Binding-site contacts:
Ligand atom C10 contacts residue HEM1 of chain 1.V at 4.0 Å.
Ligand atom C02 contacts residue GLU321 of chain 1.C at 3.5 Å.
Ligand atom C10 contacts residue GLU321 of chain 1.C at 3.7 Å.
Ligand atom C26 contacts residue VAL64 of chain 1.C at 3.9 Å (hydrophobic).
Ligand atom C28 contacts residue PHE65 of chain 1.C at 3.3 Å (hydrophobic).
Ligand atom C25 contacts residue PHE65 of chain 1.C at 3.5 Å (hydrophobic).
Ligand atom N02 contacts residue HEM1 of chain 1.V at 3.6 Å.
Ligand atom N02 contacts residue TYR317 of chain 1.C at 4.1 Å.
Ligand atom N02 contacts residue TRP316 of chain 1.C at 3.1 Å (h-bond).
Ligand atom C04 contacts residue HEM1 of chain 1.V at 3.0 Å.
Ligand atom C28 contacts residue TRP34 of chain 1.D at 3.9 Å (hydrophobic).
Ligand atom C13 contacts residue HEM1 of chain 1.V at 3.1 Å.
Ligand atom N02 contacts residue PRO294 of chain 1.C at 4.0 Å.
Ligand atom C07 contacts residue HEM1 of chain 1.V at 3.7 Å.
Ligand atom C05 contacts residue VAL296 of chain 1.C at 4.1 Å (hydrophobic).
Ligand atom N12 contacts residue HEM1 of chain 1.V at 2.6 Å (h-bond).
Ligand atom N29 contacts residue TRP34 of chain 1.D at 3.6 Å.
Ligand atom C24 contacts residue PHE65 of chain 1.C at 3.9 Å (hydrophobic).
Ligand atom C03 contacts residue HEM1 of chain 1.V at 2.9 Å.
Ligand atom N01 contacts residue GLU321 of chain 1.C at 2.8 Å (salt-bridge).
Ligand atom C06 contacts residue HEM1 of chain 1.V at 3.5 Å.
Ligand atom C05 contacts residue HEM1 of chain 1.V at 3.6 Å.
Ligand atom C25 contacts residue VAL64 of chain 1.C at 3.6 Å (hydrophobic).
Ligand atom C11 contacts residue HEM1 of chain 1.V at 3.5 Å.
Ligand atom C06 contacts residue VAL296 of chain 1.C at 3.6 Å (hydrophobic).
Ligand atom C07 contacts residue VAL296 of chain 1.C at 3.3 Å (hydrophobic).
Ligand atom C14 contacts residue HEM1 of chain 1.V at 3.2 Å.
Ligand atom C09 contacts residue HEM1 of chain 1.V at 3.6 Å.
Ligand atom C06 contacts residue PHE313 of chain 1.C at 3.6 Å (hydrophobic).
Ligand atom C08 contacts residue VAL296 of chain 1.C at 3.6 Å (hydrophobic).
Ligand atom N02 contacts residue GLU321 of chain 1.C at 2.8 Å (salt-bridge).
Ligand atom C02 contacts residue HEM1 of chain 1.V at 3.7 Å.
Ligand atom C09 contacts residue GLU321 of chain 1.C at 3.8 Å.
Ligand atom C26 contacts residue TYR435 of chain 1.C at 3.5 Å (hydrophobic).
Ligand atom C21 contacts residue HEM1 of chain 1.V at 4.0 Å.
Ligand atom N29 contacts residue PHE65 of chain 1.C at 3.2 Å.
Ligand atom C08 contacts residue HEM1 of chain 1.V at 3.9 Å.
Ligand atom C26 contacts residue HEM1 of chain 1.V at 3.9 Å.
Ligand atom C14 contacts residue TRP407 of chain 1.C at 3.5 Å (hydrophobic).
Ligand atom C09 contacts residue VAL296 of chain 1.C at 4.1 Å (hydrophobic).

The protein below binds the small molecule below.
Small molecule (SMILES): Cc1cc(CCNCc2ccc3ccc(N)nc3c2)ccc1C#N

Sequence of chain 1.C:
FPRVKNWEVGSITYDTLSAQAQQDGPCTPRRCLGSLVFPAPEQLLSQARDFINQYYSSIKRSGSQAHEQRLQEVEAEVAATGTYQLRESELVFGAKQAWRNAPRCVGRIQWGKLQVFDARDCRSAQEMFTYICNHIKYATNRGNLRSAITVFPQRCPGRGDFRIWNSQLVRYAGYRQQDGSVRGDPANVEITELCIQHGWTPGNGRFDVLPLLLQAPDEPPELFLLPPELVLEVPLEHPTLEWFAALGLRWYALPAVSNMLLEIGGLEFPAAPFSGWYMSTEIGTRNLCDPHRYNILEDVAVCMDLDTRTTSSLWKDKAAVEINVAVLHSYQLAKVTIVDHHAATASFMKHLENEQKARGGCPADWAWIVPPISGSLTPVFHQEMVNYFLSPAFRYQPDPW

Sequence of chain 1.D:
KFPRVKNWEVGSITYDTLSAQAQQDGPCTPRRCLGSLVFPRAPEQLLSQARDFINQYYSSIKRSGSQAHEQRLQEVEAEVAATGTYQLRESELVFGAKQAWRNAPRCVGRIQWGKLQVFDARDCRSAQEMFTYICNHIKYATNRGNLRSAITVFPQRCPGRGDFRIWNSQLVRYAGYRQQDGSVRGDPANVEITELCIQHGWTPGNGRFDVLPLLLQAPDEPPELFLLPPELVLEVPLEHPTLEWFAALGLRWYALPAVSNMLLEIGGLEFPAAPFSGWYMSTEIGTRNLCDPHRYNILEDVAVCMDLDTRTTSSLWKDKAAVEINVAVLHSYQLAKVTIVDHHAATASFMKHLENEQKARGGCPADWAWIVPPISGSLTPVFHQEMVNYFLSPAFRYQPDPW